A protein and the small-molecule ligand that binds it are described below.
Small molecule (SMILES): Nc1nc(=O)c2ncn([C@@H]3O[C@H](CO[P](=O)(O)O[C@H]4[C@@H](O)[C@H](n5ccc(=O)[nH]c5=O)O[C@@H]4CO[P](=O)(O)O[C@H]4[C@@H](O)[C@H](n5cnc6c(N)ncnc65)O[C@@H]4CO[P](=O)(O)O[C@H]4[C@@H](O)[C@H](n5cnc6c(N)ncnc65)O[C@@H]4CO[P](=O)(O)O[C@H]4[C@@H](O)[C@H](n5ccc(=O)[nH]c5=O)O[C@@H]4CO[P](=O)(O)O[C@H]4[C@@H](O)[C@H](n5ccc(=O)[nH]c5=O)O[C@@H]4COP(=O)=O)[C@@H](O)[C@H]3O)c2[nH]1

Binding-site contacts:
Ligand atom OP1 contacts residue LEU136 of chain 1.JA at 4.4 Å.

Sequence of chain 1.JA:
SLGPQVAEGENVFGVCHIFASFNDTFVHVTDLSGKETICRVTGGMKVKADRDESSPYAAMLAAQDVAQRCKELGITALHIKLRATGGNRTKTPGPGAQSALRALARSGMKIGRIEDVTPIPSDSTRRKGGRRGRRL